Sequence of chain 1.G:
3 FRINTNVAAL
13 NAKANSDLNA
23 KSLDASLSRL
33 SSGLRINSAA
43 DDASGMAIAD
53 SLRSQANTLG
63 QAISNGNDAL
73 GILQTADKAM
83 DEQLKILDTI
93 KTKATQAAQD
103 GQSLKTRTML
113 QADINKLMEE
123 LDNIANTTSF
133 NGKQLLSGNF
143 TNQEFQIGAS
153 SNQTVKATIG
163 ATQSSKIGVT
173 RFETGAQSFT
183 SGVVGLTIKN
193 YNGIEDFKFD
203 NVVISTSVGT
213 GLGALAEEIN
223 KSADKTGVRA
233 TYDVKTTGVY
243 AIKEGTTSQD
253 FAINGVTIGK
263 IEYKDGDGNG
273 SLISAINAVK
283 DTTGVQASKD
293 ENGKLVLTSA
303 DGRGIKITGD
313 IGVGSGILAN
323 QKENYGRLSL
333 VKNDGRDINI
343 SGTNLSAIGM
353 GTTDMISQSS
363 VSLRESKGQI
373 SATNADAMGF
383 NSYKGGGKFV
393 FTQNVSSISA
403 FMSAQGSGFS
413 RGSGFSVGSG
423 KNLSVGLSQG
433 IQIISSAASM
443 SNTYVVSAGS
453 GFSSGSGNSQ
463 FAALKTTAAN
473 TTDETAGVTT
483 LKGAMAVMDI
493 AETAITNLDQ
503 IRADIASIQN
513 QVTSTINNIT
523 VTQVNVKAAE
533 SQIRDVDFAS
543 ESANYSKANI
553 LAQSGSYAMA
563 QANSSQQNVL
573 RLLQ

The small molecule below binds the protein below.
Small molecule (SMILES): C[C@H](O)[C@H](N)[C@@H]1O[C@](O)(C(=O)O)C[C@H](O)[C@@H]1N

Binding-site contacts:
Ligand atom C1 contacts residue VAL447 of chain 1.G at 4.5 Å (hydrophobic).
Ligand atom C3 contacts residue VAL447 of chain 1.G at 4.2 Å (hydrophobic).
Ligand atom O1B contacts residue LYS467 of chain 1.G at 4.5 Å.
Ligand atom C2 contacts residue SER449 of chain 1.G at 1.4 Å.
Ligand atom C6 contacts residue SER449 of chain 1.G at 3.5 Å.
Ligand atom O1B contacts residue SER449 of chain 1.G at 2.5 Å (h-bond).
Ligand atom C3 contacts residue SER449 of chain 1.G at 2.0 Å.
Ligand atom C4 contacts residue SER449 of chain 1.G at 2.9 Å.
Ligand atom C4 contacts residue GLY451 of chain 1.G at 3.7 Å.
Ligand atom O4 contacts residue SER452 of chain 1.G at 3.3 Å (h-bond).
Ligand atom O1B contacts residue VAL448 of chain 1.G at 4.1 Å.
Ligand atom C5 contacts residue GLY451 of chain 1.G at 4.3 Å.
Ligand atom C5 contacts residue SER449 of chain 1.G at 3.8 Å.
Ligand atom O4 contacts residue SER449 of chain 1.G at 4.1 Å.
Ligand atom O1A contacts residue LYS467 of chain 1.G at 4.2 Å.
Ligand atom O1A contacts residue SER449 of chain 1.G at 3.1 Å (h-bond).
Ligand atom O4 contacts residue GLY451 of chain 1.G at 3.6 Å.
Ligand atom C3 contacts residue SER452 of chain 1.G at 4.0 Å.
Ligand atom C1 contacts residue SER449 of chain 1.G at 2.1 Å.
Ligand atom C4 contacts residue SER452 of chain 1.G at 3.4 Å.
Ligand atom O1B contacts residue VAL447 of chain 1.G at 3.3 Å.
Ligand atom O6 contacts residue SER449 of chain 1.G at 2.8 Å (h-bond).